A small-molecule ligand and the protein it binds are described below.
Small molecule (SMILES): OC[C@H]1O[C@@H](O)[C@@H](O)[C@@H](O)[C@@H]1O

Binding-site contacts:
Ligand atom C3 contacts residue BMA1 of chain 32.P at 2.5 Å.
Ligand atom O4 contacts residue BMA1 of chain 32.P at 4.0 Å.
Ligand atom C5 contacts residue NAG1 of chain 32.N at 3.8 Å.
Ligand atom O2 contacts residue BMA1 of chain 32.P at 3.0 Å (h-bond).
Ligand atom O3 contacts residue BMA1 of chain 32.P at 1.1 Å.
Ligand atom O6 contacts residue NAG1 of chain 32.N at 4.5 Å.
Ligand atom C4 contacts residue BMA1 of chain 32.P at 3.6 Å.
Ligand atom C3 contacts residue NAG1 of chain 32.N at 4.1 Å.
Ligand atom C1 contacts residue NAG1 of chain 32.N at 1.7 Å.
Ligand atom C2 contacts residue HIS2 of chain 32.B at 4.5 Å.
Ligand atom O5 contacts residue NAG1 of chain 32.N at 2.5 Å (h-bond).
Ligand atom O2 contacts residue HIS2 of chain 32.B at 3.4 Å (h-bond).
Ligand atom C2 contacts residue NAG1 of chain 32.N at 2.9 Å.
Ligand atom C2 contacts residue BMA1 of chain 32.P at 3.2 Å.
Ligand atom O2 contacts residue NAG1 of chain 32.N at 3.4 Å (h-bond).

Sequence of chain 32.B:
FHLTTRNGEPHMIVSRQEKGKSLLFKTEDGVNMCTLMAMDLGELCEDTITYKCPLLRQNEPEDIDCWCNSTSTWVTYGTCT